Binding-site contacts:
Ligand atom CU contacts residue ASP105 of chain 1.A at 3.9 Å.
Ligand atom C8 contacts residue ASP105 of chain 1.A at 3.5 Å.
Ligand atom O3 contacts residue HIS33 of chain 1.A at 2.9 Å (h-bond).
Ligand atom C1 contacts residue ASP105 of chain 1.A at 3.0 Å.
Ligand atom C1 contacts residue ARG32 of chain 1.A at 3.6 Å.
Ligand atom C11 contacts residue ARG32 of chain 1.A at 4.2 Å.
Ligand atom O2 contacts residue ASP105 of chain 1.A at 3.2 Å (salt-bridge).
Ligand atom N1 contacts residue HIS33 of chain 1.A at 4.0 Å.
Ligand atom CU contacts residue THR107 of chain 1.A at 2.5 Å.
Ligand atom O3 contacts residue ARG32 of chain 1.A at 3.9 Å.
Ligand atom O2 contacts residue ARG32 of chain 1.A at 3.2 Å (salt-bridge).
Ligand atom C9 contacts residue ASP105 of chain 1.A at 3.3 Å.
Ligand atom C1 contacts residue HIS33 of chain 1.A at 4.1 Å.
Ligand atom N1 contacts residue ASP105 of chain 1.A at 3.6 Å (salt-bridge).
Ligand atom C1 contacts residue THR107 of chain 1.A at 3.9 Å.
Ligand atom O2 contacts residue HIS33 of chain 1.A at 2.9 Å (h-bond).
Ligand atom O4 contacts residue ARG32 of chain 1.A at 2.5 Å (salt-bridge).
Ligand atom O2 contacts residue THR107 of chain 1.A at 3.4 Å (h-bond).
Ligand atom C2 contacts residue THR107 of chain 1.A at 3.4 Å.
Ligand atom C9 contacts residue THR107 of chain 1.A at 4.0 Å.
Ligand atom C10 contacts residue ARG32 of chain 1.A at 3.8 Å.
Ligand atom C2 contacts residue HIS33 of chain 1.A at 4.2 Å.
Ligand atom C3 contacts residue THR107 of chain 1.A at 3.8 Å.
Ligand atom O1 contacts residue ASP105 of chain 1.A at 3.4 Å (salt-bridge).
Ligand atom N1 contacts residue ARG32 of chain 1.A at 3.9 Å.
Ligand atom O3 contacts residue THR107 of chain 1.A at 3.2 Å (h-bond).
Ligand atom CU contacts residue ARG32 of chain 1.A at 3.5 Å.
Ligand atom C8 contacts residue THR107 of chain 1.A at 3.4 Å.
Ligand atom N1 contacts residue THR107 of chain 1.A at 3.1 Å (h-bond).
Ligand atom C6 contacts residue THR107 of chain 1.A at 4.4 Å.
Ligand atom C4 contacts residue THR107 of chain 1.A at 4.2 Å.
Ligand atom O1 contacts residue ARG32 of chain 1.A at 4.2 Å.
Ligand atom CU contacts residue HIS33 of chain 1.A at 2.0 Å.
Ligand atom C9 contacts residue ARG32 of chain 1.A at 4.3 Å.
Ligand atom C7 contacts residue THR107 of chain 1.A at 3.5 Å.

A protein and the small-molecule ligand that binds it are described below.
Small molecule (SMILES): C[C@@H](O)[C@H]1C(=O)O[Cu]2<-N1=Cc1ccccc1O2

Sequence of chain 1.A:
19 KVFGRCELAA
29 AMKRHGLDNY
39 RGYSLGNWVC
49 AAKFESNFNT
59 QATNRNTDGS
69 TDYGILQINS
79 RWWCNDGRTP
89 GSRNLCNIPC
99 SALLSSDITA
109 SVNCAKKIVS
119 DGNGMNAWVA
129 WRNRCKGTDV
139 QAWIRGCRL